The protein below binds the small molecule below.
Small molecule (SMILES): CC(=O)N[C@H]1[C@H](O[C@H]2[C@H](O)[C@@H](NC(C)=O)CO[C@@H]2CO)O[C@H](CO)[C@@H](O)[C@@H]1O

Sequence of chain 1.C:
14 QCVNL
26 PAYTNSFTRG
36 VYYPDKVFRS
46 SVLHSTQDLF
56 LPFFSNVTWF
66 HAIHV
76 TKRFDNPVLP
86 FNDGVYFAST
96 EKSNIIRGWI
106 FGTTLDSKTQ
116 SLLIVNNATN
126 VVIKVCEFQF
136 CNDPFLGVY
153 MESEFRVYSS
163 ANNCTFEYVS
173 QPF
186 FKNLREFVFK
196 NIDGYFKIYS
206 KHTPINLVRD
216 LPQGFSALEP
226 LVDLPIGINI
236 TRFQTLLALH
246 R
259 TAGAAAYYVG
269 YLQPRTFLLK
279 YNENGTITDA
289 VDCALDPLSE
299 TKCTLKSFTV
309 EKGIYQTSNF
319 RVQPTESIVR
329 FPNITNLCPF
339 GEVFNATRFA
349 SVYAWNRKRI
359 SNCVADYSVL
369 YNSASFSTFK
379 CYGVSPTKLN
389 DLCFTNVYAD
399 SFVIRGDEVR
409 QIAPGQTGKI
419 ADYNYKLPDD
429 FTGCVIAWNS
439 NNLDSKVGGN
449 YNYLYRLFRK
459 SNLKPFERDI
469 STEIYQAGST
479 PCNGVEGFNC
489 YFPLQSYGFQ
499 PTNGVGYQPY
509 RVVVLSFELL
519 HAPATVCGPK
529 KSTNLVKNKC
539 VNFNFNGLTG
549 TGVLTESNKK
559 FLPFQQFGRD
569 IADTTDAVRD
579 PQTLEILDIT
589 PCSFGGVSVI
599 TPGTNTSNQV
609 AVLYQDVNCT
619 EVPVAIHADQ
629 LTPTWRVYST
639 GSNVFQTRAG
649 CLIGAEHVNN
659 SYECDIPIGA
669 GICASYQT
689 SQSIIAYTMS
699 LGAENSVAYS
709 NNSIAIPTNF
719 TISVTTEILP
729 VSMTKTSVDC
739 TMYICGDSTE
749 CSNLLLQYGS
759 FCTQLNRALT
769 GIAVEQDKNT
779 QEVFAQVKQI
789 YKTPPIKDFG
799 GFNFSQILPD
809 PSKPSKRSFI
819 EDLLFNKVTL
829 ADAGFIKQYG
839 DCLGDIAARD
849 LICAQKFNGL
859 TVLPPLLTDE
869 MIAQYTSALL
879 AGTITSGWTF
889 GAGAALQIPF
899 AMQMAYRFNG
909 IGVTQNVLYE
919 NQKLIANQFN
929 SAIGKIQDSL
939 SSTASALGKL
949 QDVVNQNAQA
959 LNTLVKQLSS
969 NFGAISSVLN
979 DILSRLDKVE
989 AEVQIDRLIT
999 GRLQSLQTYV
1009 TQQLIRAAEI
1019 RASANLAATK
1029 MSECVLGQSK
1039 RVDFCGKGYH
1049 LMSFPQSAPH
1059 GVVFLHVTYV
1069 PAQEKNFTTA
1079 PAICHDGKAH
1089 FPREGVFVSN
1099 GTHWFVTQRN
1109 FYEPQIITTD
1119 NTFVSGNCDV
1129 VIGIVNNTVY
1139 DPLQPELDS

Binding-site contacts:
Ligand atom N2 contacts residue ASN122 of chain 1.C at 2.9 Å (h-bond).
Ligand atom O5 contacts residue VAL127 of chain 1.C at 3.9 Å.
Ligand atom C6 contacts residue VAL127 of chain 1.C at 3.5 Å (hydrophobic).
Ligand atom C1 contacts residue ASN125 of chain 1.C at 3.6 Å.
Ligand atom C8 contacts residue THR124 of chain 1.C at 4.0 Å.
Ligand atom C8 contacts residue ASN122 of chain 1.C at 4.1 Å.
Ligand atom C5 contacts residue ASN125 of chain 1.C at 3.1 Å.
Ligand atom C3 contacts residue THR124 of chain 1.C at 4.0 Å.
Ligand atom C7 contacts residue THR124 of chain 1.C at 3.8 Å.
Ligand atom O7 contacts residue GLU154 of chain 1.C at 3.4 Å (salt-bridge).
Ligand atom C8 contacts residue GLU154 of chain 1.C at 3.1 Å.
Ligand atom O4 contacts residue ASN125 of chain 1.C at 3.7 Å.
Ligand atom C2 contacts residue ASN125 of chain 1.C at 4.1 Å.
Ligand atom O7 contacts residue ASN122 of chain 1.C at 3.0 Å (h-bond).
Ligand atom C4 contacts residue ASN125 of chain 1.C at 3.6 Å.
Ligand atom O5 contacts residue ASN125 of chain 1.C at 3.7 Å.
Ligand atom C3 contacts residue ASN125 of chain 1.C at 3.5 Å.
Ligand atom C2 contacts residue THR124 of chain 1.C at 3.7 Å.
Ligand atom C1 contacts residue ASN122 of chain 1.C at 1.4 Å.
Ligand atom C7 contacts residue GLU154 of chain 1.C at 3.7 Å.
Ligand atom N2 contacts residue THR124 of chain 1.C at 3.1 Å.
Ligand atom C5 contacts residue VAL127 of chain 1.C at 4.1 Å (hydrophobic).
Ligand atom O5 contacts residue ASN122 of chain 1.C at 2.4 Å (h-bond).
Ligand atom C1 contacts residue THR124 of chain 1.C at 3.4 Å.
Ligand atom C6 contacts residue ASN125 of chain 1.C at 4.2 Å.
Ligand atom C3 contacts residue ASN122 of chain 1.C at 3.8 Å.
Ligand atom C5 contacts residue ASN122 of chain 1.C at 3.7 Å.
Ligand atom C2 contacts residue ASN122 of chain 1.C at 2.5 Å.
Ligand atom O7 contacts residue ASN125 of chain 1.C at 3.9 Å.
Ligand atom C4 contacts residue ASN122 of chain 1.C at 4.3 Å.
Ligand atom C7 contacts residue ASN122 of chain 1.C at 3.2 Å.